Sequence of chain 1.A:
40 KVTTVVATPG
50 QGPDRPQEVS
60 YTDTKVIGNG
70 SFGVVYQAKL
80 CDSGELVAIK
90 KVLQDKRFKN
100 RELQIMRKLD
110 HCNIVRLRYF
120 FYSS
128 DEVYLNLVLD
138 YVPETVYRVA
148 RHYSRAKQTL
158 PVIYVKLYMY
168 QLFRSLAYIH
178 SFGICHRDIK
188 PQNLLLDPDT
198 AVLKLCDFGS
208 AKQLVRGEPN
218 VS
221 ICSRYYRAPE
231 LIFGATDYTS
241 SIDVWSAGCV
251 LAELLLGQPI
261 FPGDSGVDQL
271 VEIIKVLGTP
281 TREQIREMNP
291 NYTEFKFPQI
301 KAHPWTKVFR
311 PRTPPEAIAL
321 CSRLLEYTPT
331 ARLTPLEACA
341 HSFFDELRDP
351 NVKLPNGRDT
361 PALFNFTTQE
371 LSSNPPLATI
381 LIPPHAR

This small molecule binds to this protein.
Small molecule (SMILES): O=C1Nc2ncccc2N[C@@H]1Cc1c[nH]c2ccccc12

Binding-site contacts:
Ligand atom CAE contacts residue PRO140 of chain 1.A at 3.8 Å (hydrophobic).
Ligand atom NAK contacts residue VAL139 of chain 1.A at 3.2 Å (h-bond).
Ligand atom NE1 contacts residue PHE71 of chain 1.A at 4.1 Å.
Ligand atom CH2 contacts residue GLY67 of chain 1.A at 3.4 Å.
Ligand atom CAR contacts residue VAL139 of chain 1.A at 4.1 Å (hydrophobic).
Ligand atom CAE contacts residue TYR138 of chain 1.A at 3.5 Å (hydrophobic).
Ligand atom CD1 contacts residue ASP204 of chain 1.A at 3.9 Å.
Ligand atom CZ3 contacts residue VAL74 of chain 1.A at 3.9 Å (hydrophobic).
Ligand atom CZ2 contacts residue PHE71 of chain 1.A at 3.8 Å (hydrophobic).
Ligand atom CAE contacts residue VAL139 of chain 1.A at 3.1 Å (hydrophobic).
Ligand atom CH2 contacts residue ASN68 of chain 1.A at 4.1 Å.
Ligand atom CAR contacts residue ASP137 of chain 1.A at 4.0 Å.
Ligand atom CE2 contacts residue VAL74 of chain 1.A at 3.6 Å (hydrophobic).
Ligand atom CH2 contacts residue VAL74 of chain 1.A at 4.0 Å (hydrophobic).
Ligand atom C contacts residue LEU192 of chain 1.A at 3.9 Å (hydrophobic).
Ligand atom CG contacts residue VAL74 of chain 1.A at 4.1 Å (hydrophobic).
Ligand atom CA contacts residue CYS203 of chain 1.A at 3.6 Å (hydrophobic).
Ligand atom NAK contacts residue TYR138 of chain 1.A at 3.7 Å.
Ligand atom CZ2 contacts residue VAL74 of chain 1.A at 3.8 Å (hydrophobic).
Ligand atom O contacts residue LEU136 of chain 1.A at 3.2 Å.
Ligand atom NAK contacts residue LEU192 of chain 1.A at 4.2 Å.
Ligand atom CE3 contacts residue VAL74 of chain 1.A at 3.5 Å (hydrophobic).
Ligand atom O contacts residue VAL114 of chain 1.A at 3.6 Å.
Ligand atom C contacts residue CYS203 of chain 1.A at 3.8 Å (hydrophobic).
Ligand atom CZ3 contacts residue ILE66 of chain 1.A at 3.8 Å (hydrophobic).
Ligand atom O contacts residue CYS203 of chain 1.A at 3.8 Å.
Ligand atom CD2 contacts residue VAL74 of chain 1.A at 3.6 Å (hydrophobic).
Ligand atom CAD contacts residue VAL139 of chain 1.A at 3.4 Å (hydrophobic).
Ligand atom NAK contacts residue ASP137 of chain 1.A at 3.8 Å.
Ligand atom CE2 contacts residue PHE71 of chain 1.A at 4.2 Å (hydrophobic).
Ligand atom CAR contacts residue LEU192 of chain 1.A at 3.8 Å (hydrophobic).
Ligand atom CAQ contacts residue LEU192 of chain 1.A at 4.0 Å (hydrophobic).
Ligand atom NAL contacts residue ALA87 of chain 1.A at 4.0 Å.
Ligand atom N contacts residue CYS203 of chain 1.A at 3.8 Å.
Ligand atom CAD contacts residue PRO140 of chain 1.A at 4.1 Å (hydrophobic).
Ligand atom CZ3 contacts residue GLY67 of chain 1.A at 3.5 Å.
Ligand atom NAL contacts residue ASP137 of chain 1.A at 3.3 Å (salt-bridge).
Ligand atom NE1 contacts residue ASP204 of chain 1.A at 3.8 Å.
Ligand atom O contacts residue ASP137 of chain 1.A at 4.1 Å.
Ligand atom NAL contacts residue LEU192 of chain 1.A at 3.7 Å.